This small molecule binds to this protein.
Small molecule (SMILES): CC(=O)N[C@@H]1[C@@H](O)[C@H](O)[C@@H](CO)O[C@H]1O

Binding-site contacts:
Ligand atom O7 contacts residue ASN165 of chain 1.B at 2.7 Å (h-bond).
Ligand atom C8 contacts residue ASN165 of chain 1.B at 3.4 Å.
Ligand atom C2 contacts residue ASN165 of chain 1.B at 2.5 Å.
Ligand atom C8 contacts residue CYS131 of chain 1.B at 4.1 Å (hydrophobic).
Ligand atom C7 contacts residue GLU132 of chain 1.B at 3.1 Å.
Ligand atom N2 contacts residue ASN165 of chain 1.B at 2.8 Å (h-bond).
Ligand atom C3 contacts residue ASN165 of chain 1.B at 3.8 Å.
Ligand atom C8 contacts residue GLU132 of chain 1.B at 3.0 Å.
Ligand atom N2 contacts residue GLU132 of chain 1.B at 4.3 Å.
Ligand atom O5 contacts residue ASN165 of chain 1.B at 2.4 Å (h-bond).
Ligand atom C7 contacts residue ASN165 of chain 1.B at 3.0 Å.
Ligand atom C5 contacts residue ASN165 of chain 1.B at 3.7 Å.
Ligand atom N2 contacts residue THR167 of chain 1.B at 3.5 Å (h-bond).
Ligand atom C1 contacts residue ASN165 of chain 1.B at 1.4 Å.
Ligand atom C4 contacts residue ASN165 of chain 1.B at 4.3 Å.
Ligand atom O7 contacts residue GLU132 of chain 1.B at 2.6 Å (salt-bridge).
Ligand atom C7 contacts residue THR167 of chain 1.B at 3.7 Å.
Ligand atom C8 contacts residue CYS166 of chain 1.B at 4.0 Å (hydrophobic).
Ligand atom C8 contacts residue THR167 of chain 1.B at 3.0 Å.

Sequence of chain 1.B:
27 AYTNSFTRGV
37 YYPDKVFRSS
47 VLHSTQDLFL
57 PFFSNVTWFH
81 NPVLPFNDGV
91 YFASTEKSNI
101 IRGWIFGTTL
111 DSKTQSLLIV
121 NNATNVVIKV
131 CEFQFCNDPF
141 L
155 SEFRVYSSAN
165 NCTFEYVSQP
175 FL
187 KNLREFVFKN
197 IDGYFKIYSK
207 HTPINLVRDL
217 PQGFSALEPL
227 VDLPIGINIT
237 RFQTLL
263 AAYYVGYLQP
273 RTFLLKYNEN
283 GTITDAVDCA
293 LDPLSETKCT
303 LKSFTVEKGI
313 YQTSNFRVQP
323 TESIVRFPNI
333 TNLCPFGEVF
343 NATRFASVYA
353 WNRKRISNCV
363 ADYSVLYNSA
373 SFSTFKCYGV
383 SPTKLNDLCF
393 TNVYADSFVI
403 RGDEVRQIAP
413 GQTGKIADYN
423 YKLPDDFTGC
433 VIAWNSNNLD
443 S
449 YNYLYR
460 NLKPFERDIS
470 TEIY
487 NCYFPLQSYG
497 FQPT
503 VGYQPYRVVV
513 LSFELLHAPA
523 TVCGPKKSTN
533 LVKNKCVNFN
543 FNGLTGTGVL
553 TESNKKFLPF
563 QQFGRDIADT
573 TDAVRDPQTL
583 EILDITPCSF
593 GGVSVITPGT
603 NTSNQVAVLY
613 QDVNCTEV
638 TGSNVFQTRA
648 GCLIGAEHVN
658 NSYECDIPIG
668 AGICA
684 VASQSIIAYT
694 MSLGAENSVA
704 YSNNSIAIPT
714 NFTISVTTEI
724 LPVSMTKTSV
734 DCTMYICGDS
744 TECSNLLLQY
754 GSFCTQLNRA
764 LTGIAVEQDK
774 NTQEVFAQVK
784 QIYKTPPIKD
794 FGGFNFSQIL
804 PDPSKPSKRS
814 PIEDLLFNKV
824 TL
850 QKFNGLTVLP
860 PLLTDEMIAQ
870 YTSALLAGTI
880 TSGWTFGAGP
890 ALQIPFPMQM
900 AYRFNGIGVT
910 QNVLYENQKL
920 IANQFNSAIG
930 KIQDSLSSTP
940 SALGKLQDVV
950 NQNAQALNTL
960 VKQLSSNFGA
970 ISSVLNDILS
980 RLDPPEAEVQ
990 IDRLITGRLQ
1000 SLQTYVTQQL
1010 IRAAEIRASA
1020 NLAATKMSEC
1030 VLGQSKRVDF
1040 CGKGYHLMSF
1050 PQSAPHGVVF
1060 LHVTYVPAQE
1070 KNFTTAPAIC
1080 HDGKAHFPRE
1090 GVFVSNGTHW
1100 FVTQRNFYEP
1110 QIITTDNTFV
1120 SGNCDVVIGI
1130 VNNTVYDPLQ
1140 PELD